Binding-site contacts:
Ligand atom C3 contacts residue ASN165 of chain 1.C at 3.8 Å.
Ligand atom O5 contacts residue ASN165 of chain 1.C at 2.4 Å (h-bond).
Ligand atom C4 contacts residue ASN165 of chain 1.C at 4.2 Å.
Ligand atom C8 contacts residue ASN165 of chain 1.C at 3.8 Å.
Ligand atom C1 contacts residue ASN165 of chain 1.C at 1.4 Å.
Ligand atom C5 contacts residue ASN165 of chain 1.C at 3.7 Å.
Ligand atom C8 contacts residue ASN164 of chain 1.C at 3.5 Å.
Ligand atom C7 contacts residue ASN164 of chain 1.C at 3.8 Å.
Ligand atom O7 contacts residue ASN165 of chain 1.C at 2.9 Å (h-bond).
Ligand atom O7 contacts residue ASN164 of chain 1.C at 3.3 Å.
Ligand atom C2 contacts residue ASN165 of chain 1.C at 2.5 Å.
Ligand atom C7 contacts residue ASN165 of chain 1.C at 3.1 Å.
Ligand atom N2 contacts residue ASN165 of chain 1.C at 2.9 Å (h-bond).

Sequence of chain 1.C:
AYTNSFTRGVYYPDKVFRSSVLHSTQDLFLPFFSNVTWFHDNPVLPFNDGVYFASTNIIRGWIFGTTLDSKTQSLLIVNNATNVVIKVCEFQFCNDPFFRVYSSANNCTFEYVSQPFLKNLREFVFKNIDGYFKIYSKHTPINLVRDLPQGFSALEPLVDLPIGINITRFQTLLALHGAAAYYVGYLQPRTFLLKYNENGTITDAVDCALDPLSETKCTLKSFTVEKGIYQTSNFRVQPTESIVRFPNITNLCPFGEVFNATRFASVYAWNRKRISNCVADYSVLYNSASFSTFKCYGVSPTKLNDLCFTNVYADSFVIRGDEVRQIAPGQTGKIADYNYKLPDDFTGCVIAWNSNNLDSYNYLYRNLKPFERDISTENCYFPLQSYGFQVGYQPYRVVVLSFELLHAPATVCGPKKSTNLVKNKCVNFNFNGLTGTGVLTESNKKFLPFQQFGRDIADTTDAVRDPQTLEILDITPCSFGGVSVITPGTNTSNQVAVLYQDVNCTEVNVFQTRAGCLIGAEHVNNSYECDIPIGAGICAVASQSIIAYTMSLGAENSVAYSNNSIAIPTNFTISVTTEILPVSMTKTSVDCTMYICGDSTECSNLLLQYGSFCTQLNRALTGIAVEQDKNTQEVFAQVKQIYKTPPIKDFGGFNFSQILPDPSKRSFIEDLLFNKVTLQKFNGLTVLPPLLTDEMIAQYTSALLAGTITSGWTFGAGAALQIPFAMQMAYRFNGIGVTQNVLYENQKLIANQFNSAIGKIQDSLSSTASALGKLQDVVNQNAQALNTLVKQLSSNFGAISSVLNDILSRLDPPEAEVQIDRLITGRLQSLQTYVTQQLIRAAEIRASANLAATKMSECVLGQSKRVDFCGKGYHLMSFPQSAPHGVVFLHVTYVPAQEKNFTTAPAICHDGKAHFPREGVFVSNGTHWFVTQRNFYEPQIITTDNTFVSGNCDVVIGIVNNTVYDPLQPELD

A protein and the small-molecule ligand that binds it are described below.
Small molecule (SMILES): CC(=O)N[C@@H]1[C@@H](O)[C@H](O)[C@@H](CO)O[C@H]1O